Sequence of chain 1.B:
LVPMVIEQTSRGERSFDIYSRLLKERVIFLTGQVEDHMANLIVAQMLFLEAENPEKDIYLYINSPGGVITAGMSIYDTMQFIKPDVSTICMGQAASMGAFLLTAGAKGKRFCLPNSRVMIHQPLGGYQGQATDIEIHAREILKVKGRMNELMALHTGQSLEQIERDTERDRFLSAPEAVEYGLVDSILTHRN

Binding-site contacts:
Ligand atom C24 contacts residue HIS122 of chain 1.B at 1.8 Å.
Ligand atom C19 contacts residue SER97 of chain 1.B at 3.6 Å.
Ligand atom C2 contacts residue ILE70 of chain 1.B at 3.7 Å (hydrophobic).
Ligand atom C14 contacts residue GLY68 of chain 1.B at 3.8 Å.
Ligand atom N1 contacts residue LEU125 of chain 1.B at 2.9 Å (h-bond).
Ligand atom C5 contacts residue ILE142 of chain 1.B at 3.7 Å (hydrophobic).
Ligand atom N2 contacts residue SER97 of chain 1.B at 3.5 Å (h-bond).
Ligand atom C14 contacts residue VAL69 of chain 1.B at 3.8 Å (hydrophobic).
Ligand atom O2 contacts residue VAL69 of chain 1.B at 3.6 Å.
Ligand atom C18 contacts residue SER97 of chain 1.B at 3.2 Å.
Ligand atom O4 contacts residue GLY67 of chain 1.B at 3.4 Å.
Ligand atom C17 contacts residue SER97 of chain 1.B at 2.7 Å.
Ligand atom O4 contacts residue SER97 of chain 1.B at 2.3 Å (h-bond).
Ligand atom C22 contacts residue HIS122 of chain 1.B at 3.4 Å.
Ligand atom O5 contacts residue MET149 of chain 1.B at 3.3 Å.
Ligand atom C9 contacts residue GLY68 of chain 1.B at 3.3 Å.
Ligand atom C23 contacts residue MET149 of chain 1.B at 3.7 Å (hydrophobic).
Ligand atom C22 contacts residue PRO124 of chain 1.B at 3.7 Å (hydrophobic).
Ligand atom O4 contacts residue MET98 of chain 1.B at 3.1 Å (h-bond).
Ligand atom C4 contacts residue GOL1 of chain 1.X at 3.5 Å.
Ligand atom C16 contacts residue HIS122 of chain 1.B at 2.8 Å.
Ligand atom O1 contacts residue LEU125 of chain 1.B at 3.3 Å (h-bond).
Ligand atom C5 contacts residue GOL1 of chain 1.X at 3.1 Å.
Ligand atom C16 contacts residue MET98 of chain 1.B at 3.5 Å (hydrophobic).
Ligand atom O3 contacts residue PRO124 of chain 1.B at 3.2 Å.
Ligand atom O2 contacts residue ILE70 of chain 1.B at 2.9 Å (h-bond).
Ligand atom C6 contacts residue ILE142 of chain 1.B at 3.7 Å (hydrophobic).
Ligand atom C5 contacts residue GLU141 of chain 1.B at 3.8 Å.
Ligand atom N2 contacts residue GLY68 of chain 1.B at 3.0 Å (h-bond).
Ligand atom O4 contacts residue GLY68 of chain 1.B at 3.0 Å (h-bond).
Ligand atom C16 contacts residue SER97 of chain 1.B at 1.4 Å.
Ligand atom C10 contacts residue GLY68 of chain 1.B at 3.6 Å.
Ligand atom C23 contacts residue HIS122 of chain 1.B at 3.6 Å.
Ligand atom O3 contacts residue LEU125 of chain 1.B at 3.0 Å (h-bond).
Ligand atom C19 contacts residue MET98 of chain 1.B at 3.7 Å (hydrophobic).
Ligand atom C1 contacts residue LEU125 of chain 1.B at 3.5 Å (hydrophobic).
Ligand atom C15 contacts residue HIS122 of chain 1.B at 3.6 Å.
Ligand atom C15 contacts residue SER97 of chain 1.B at 2.3 Å.
Ligand atom C17 contacts residue MET98 of chain 1.B at 3.4 Å (hydrophobic).
Ligand atom C24 contacts residue SER97 of chain 1.B at 2.4 Å.

The protein below binds the small molecule below.
Small molecule (SMILES): CC(C)C[C@H](NC(=O)OCc1ccccc1)C(=O)N[C@@H](Cc1ccc(O)cc1)[C@H](C)O